Sequence of chain 1.A:
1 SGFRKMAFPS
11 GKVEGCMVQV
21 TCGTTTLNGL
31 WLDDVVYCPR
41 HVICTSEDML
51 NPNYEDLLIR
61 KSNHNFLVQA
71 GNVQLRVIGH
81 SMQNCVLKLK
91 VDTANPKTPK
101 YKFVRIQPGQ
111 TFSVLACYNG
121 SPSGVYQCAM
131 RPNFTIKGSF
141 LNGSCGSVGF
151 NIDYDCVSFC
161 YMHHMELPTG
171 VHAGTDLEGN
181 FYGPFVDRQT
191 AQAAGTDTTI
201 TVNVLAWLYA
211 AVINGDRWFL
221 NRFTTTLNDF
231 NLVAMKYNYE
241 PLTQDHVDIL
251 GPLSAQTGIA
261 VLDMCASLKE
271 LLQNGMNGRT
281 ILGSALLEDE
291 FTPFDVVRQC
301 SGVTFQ

Binding-site contacts:
Ligand atom C12 contacts residue GLN189 of chain 1.A at 3.9 Å.
Ligand atom C12 contacts residue THR190 of chain 1.A at 3.8 Å.
Ligand atom O30 contacts residue CYS145 of chain 1.A at 2.7 Å (h-bond).
Ligand atom C15 contacts residue GLU166 of chain 1.A at 3.5 Å.
Ligand atom C14 contacts residue ALA191 of chain 1.A at 3.8 Å (hydrophobic).
Ligand atom C24 contacts residue LEU141 of chain 1.A at 3.9 Å (hydrophobic).
Ligand atom C13 contacts residue THR190 of chain 1.A at 3.8 Å.
Ligand atom O28 contacts residue HIS172 of chain 1.A at 3.5 Å.
Ligand atom C27 contacts residue GLU166 of chain 1.A at 3.6 Å.
Ligand atom C25 contacts residue ASN142 of chain 1.A at 3.8 Å.
Ligand atom C24 contacts residue ASN142 of chain 1.A at 3.5 Å.
Ligand atom O28 contacts residue PHE140 of chain 1.A at 3.4 Å.
Ligand atom C13 contacts residue ALA191 of chain 1.A at 3.6 Å (hydrophobic).
Ligand atom O08 contacts residue MET165 of chain 1.A at 3.3 Å.
Ligand atom O30 contacts residue GLY143 of chain 1.A at 3.4 Å (h-bond).
Ligand atom C22 contacts residue HIS163 of chain 1.A at 3.9 Å.
Ligand atom O28 contacts residue GLU166 of chain 1.A at 3.7 Å.
Ligand atom C03 contacts residue HIS164 of chain 1.A at 3.8 Å.
Ligand atom C01 contacts residue MET49 of chain 1.A at 3.8 Å (hydrophobic).
Ligand atom N20 contacts residue CYS145 of chain 1.A at 3.0 Å (h-bond).
Ligand atom C03 contacts residue ASP187 of chain 1.A at 3.9 Å.
Ligand atom N17 contacts residue GLU166 of chain 1.A at 2.7 Å (salt-bridge).
Ligand atom C09 contacts residue GLU166 of chain 1.A at 3.9 Å.
Ligand atom C29 contacts residue CYS145 of chain 1.A at 1.8 Å (hydrophobic).
Ligand atom C04 contacts residue HIS41 of chain 1.A at 3.9 Å.
Ligand atom N26 contacts residue PHE140 of chain 1.A at 3.1 Å (h-bond).
Ligand atom N20 contacts residue HIS164 of chain 1.A at 2.9 Å (h-bond).
Ligand atom O30 contacts residue SER144 of chain 1.A at 3.4 Å (h-bond).
Ligand atom C22 contacts residue CYS145 of chain 1.A at 3.1 Å (hydrophobic).
Ligand atom C27 contacts residue PHE140 of chain 1.A at 3.7 Å (hydrophobic).
Ligand atom O08 contacts residue GLU166 of chain 1.A at 2.9 Å (salt-bridge).
Ligand atom C03 contacts residue HIS41 of chain 1.A at 3.8 Å.
Ligand atom C16 contacts residue GLU166 of chain 1.A at 3.4 Å.
Ligand atom C05 contacts residue HIS164 of chain 1.A at 3.5 Å.
Ligand atom C18 contacts residue HIS164 of chain 1.A at 3.7 Å.
Ligand atom C27 contacts residue HIS163 of chain 1.A at 3.8 Å.
Ligand atom O28 contacts residue HIS163 of chain 1.A at 2.7 Å (h-bond).
Ligand atom C21 contacts residue CYS145 of chain 1.A at 2.7 Å (hydrophobic).
Ligand atom N26 contacts residue GLU166 of chain 1.A at 3.3 Å (salt-bridge).
Ligand atom C29 contacts residue HIS41 of chain 1.A at 3.8 Å.

Sequence of chain 2.A:
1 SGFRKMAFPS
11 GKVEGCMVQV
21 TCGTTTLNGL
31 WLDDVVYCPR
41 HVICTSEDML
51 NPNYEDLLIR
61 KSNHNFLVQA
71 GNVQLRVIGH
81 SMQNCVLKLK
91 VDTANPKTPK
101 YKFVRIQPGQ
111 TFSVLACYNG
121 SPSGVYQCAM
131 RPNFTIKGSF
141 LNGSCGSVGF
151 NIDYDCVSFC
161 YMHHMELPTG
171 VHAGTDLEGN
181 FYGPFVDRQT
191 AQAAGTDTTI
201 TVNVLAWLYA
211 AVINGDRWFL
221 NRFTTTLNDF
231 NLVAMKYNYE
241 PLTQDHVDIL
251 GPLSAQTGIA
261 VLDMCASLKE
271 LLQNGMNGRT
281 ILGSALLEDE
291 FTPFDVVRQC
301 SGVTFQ

The small molecule below binds the protein below.
Small molecule (SMILES): CC(C)C[C@H](NC(=O)c1cc2ccccc2[nH]1)C(=O)N[C@H](CO)C[C@@H]1CCNC1=O